Sequence of chain 1.A:
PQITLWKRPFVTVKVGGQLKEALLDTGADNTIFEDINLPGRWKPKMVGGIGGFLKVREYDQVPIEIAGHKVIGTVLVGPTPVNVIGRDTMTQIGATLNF

A protein and the small-molecule ligand that binds it are described below.
Small molecule (SMILES): COc1ccc(S(=O)(=O)N(C[C@H]2CCC(=O)N2)C[C@@H](O)[C@H](Cc2ccccc2)NC(=O)O[C@@H]2C[C@@H]3CCO[C@@H]3C2)cc1

Binding-site contacts:
Ligand atom C3 contacts residue LYS55 of chain 1.A at 3.7 Å.
Ligand atom O39 contacts residue PRO44 of chain 1.A at 3.8 Å.
Ligand atom C2 contacts residue VAL56 of chain 1.A at 4.3 Å (hydrophobic).
Ligand atom C7 contacts residue LYS55 of chain 1.A at 3.9 Å.
Ligand atom C7 contacts residue LYS45 of chain 1.A at 3.8 Å.
Ligand atom C2 contacts residue PRO44 of chain 1.A at 3.5 Å (hydrophobic).
Ligand atom C6 contacts residue PRO44 of chain 1.A at 3.8 Å (hydrophobic).
Ligand atom O39 contacts residue MET46 of chain 1.A at 4.0 Å.
Ligand atom C3 contacts residue PRO44 of chain 1.A at 4.1 Å (hydrophobic).
Ligand atom C2 contacts residue LYS45 of chain 1.A at 4.2 Å.
Ligand atom C6 contacts residue TRP42 of chain 1.A at 4.4 Å (hydrophobic).
Ligand atom C4 contacts residue LYS55 of chain 1.A at 4.2 Å.
Ligand atom C7 contacts residue PRO44 of chain 1.A at 3.3 Å (hydrophobic).
Ligand atom C7 contacts residue VAL56 of chain 1.A at 3.0 Å (hydrophobic).
Ligand atom C6 contacts residue LYS55 of chain 1.A at 4.4 Å.
Ligand atom O39 contacts residue LYS55 of chain 1.A at 3.8 Å.
Ligand atom C6 contacts residue VAL56 of chain 1.A at 3.2 Å (hydrophobic).
Ligand atom O39 contacts residue LYS45 of chain 1.A at 3.8 Å.
Ligand atom C5 contacts residue PRO44 of chain 1.A at 4.4 Å (hydrophobic).
Ligand atom C2 contacts residue LYS55 of chain 1.A at 3.9 Å.
Ligand atom C6 contacts residue ARG57 of chain 1.A at 4.4 Å.